Binding-site contacts:
Ligand atom C6 contacts residue GLY240 of chain 2.A at 3.7 Å.
Ligand atom C6 contacts residue GLU173 of chain 2.A at 3.1 Å.
Ligand atom S1 contacts residue LEU238 of chain 2.A at 3.4 Å.
Ligand atom C4 contacts residue GLU173 of chain 2.A at 3.2 Å.
Ligand atom N3A contacts residue LEU99 of chain 2.A at 3.8 Å.
Ligand atom C2 contacts residue ASN22 of chain 2.A at 3.3 Å.
Ligand atom O7 contacts residue GLY240 of chain 2.A at 3.8 Å.
Ligand atom C6A contacts residue POP1 of chain 2.C at 3.5 Å.
Ligand atom N4A contacts residue HIS101 of chain 2.A at 2.9 Å (h-bond).
Ligand atom C7A contacts residue TRP56 of chain 1.A at 3.7 Å (hydrophobic).
Ligand atom C7A contacts residue GLU173 of chain 2.A at 3.6 Å.
Ligand atom O2 contacts residue ALA177 of chain 2.A at 3.5 Å (h-bond).
Ligand atom C7 contacts residue VAL239 of chain 2.A at 3.7 Å (hydrophobic).
Ligand atom O3 contacts residue GLY241 of chain 2.A at 3.3 Å (h-bond).
Ligand atom S1 contacts residue ASN22 of chain 2.A at 3.0 Å (h-bond).
Ligand atom N1A contacts residue SER102 of chain 2.A at 3.7 Å.
Ligand atom C2A contacts residue SER102 of chain 2.A at 3.6 Å.
Ligand atom N3 contacts residue GLU173 of chain 2.A at 3.4 Å (salt-bridge).
Ligand atom N3A contacts residue HIS101 of chain 2.A at 3.1 Å (h-bond).
Ligand atom C6 contacts residue LEU238 of chain 2.A at 3.6 Å (hydrophobic).
Ligand atom C4A contacts residue HIS101 of chain 2.A at 3.2 Å.
Ligand atom C5 contacts residue GLU173 of chain 2.A at 3.4 Å.
Ligand atom CM2 contacts residue SER102 of chain 2.A at 3.3 Å.
Ligand atom O3 contacts residue GLY240 of chain 2.A at 2.8 Å (h-bond).
Ligand atom C7 contacts residue GLY240 of chain 2.A at 2.9 Å.
Ligand atom O1 contacts residue GLY179 of chain 2.A at 3.7 Å.
Ligand atom CM2 contacts residue GLY100 of chain 2.A at 3.6 Å.
Ligand atom CM2 contacts residue VAL98 of chain 2.A at 3.5 Å (hydrophobic).
Ligand atom C2 contacts residue GLU173 of chain 2.A at 3.7 Å.
Ligand atom N4A contacts residue GLU173 of chain 2.A at 2.6 Å (salt-bridge).
Ligand atom CM4 contacts residue ILE178 of chain 2.A at 2.8 Å (hydrophobic).
Ligand atom N4A contacts residue CYS132 of chain 2.A at 3.7 Å.
Ligand atom O1 contacts residue GLY241 of chain 2.A at 3.0 Å (h-bond).
Ligand atom N1A contacts residue LYS24 of chain 2.A at 3.7 Å.
Ligand atom N3A contacts residue GLY100 of chain 2.A at 3.2 Å (h-bond).
Ligand atom P1 contacts residue GLY241 of chain 2.A at 3.7 Å.
Ligand atom O2 contacts residue GLY179 of chain 2.A at 3.0 Å (h-bond).
Ligand atom O2 contacts residue SER219 of chain 2.A at 2.8 Å (h-bond).
Ligand atom CM4 contacts residue GLU173 of chain 2.A at 2.8 Å.
Ligand atom CM2 contacts residue GLU103 of chain 2.A at 2.7 Å.

Sequence of chain 2.A:
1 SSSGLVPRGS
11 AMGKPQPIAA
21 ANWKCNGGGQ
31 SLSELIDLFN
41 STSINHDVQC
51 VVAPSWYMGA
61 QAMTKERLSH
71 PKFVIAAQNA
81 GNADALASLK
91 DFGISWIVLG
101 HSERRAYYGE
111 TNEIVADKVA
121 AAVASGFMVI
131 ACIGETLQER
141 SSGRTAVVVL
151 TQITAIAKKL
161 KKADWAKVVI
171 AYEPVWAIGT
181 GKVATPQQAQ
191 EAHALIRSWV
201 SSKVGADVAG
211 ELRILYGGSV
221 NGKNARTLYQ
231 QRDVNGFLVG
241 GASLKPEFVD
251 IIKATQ

Sequence of chain 1.A:
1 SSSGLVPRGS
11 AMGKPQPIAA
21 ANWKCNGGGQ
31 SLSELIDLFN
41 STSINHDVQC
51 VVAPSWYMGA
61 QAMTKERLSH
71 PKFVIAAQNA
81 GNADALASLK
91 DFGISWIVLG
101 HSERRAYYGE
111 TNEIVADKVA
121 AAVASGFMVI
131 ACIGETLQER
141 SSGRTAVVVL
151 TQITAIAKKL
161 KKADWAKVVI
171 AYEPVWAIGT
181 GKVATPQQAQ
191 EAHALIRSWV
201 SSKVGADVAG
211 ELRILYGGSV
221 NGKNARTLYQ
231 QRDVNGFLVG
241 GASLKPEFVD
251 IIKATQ

The protein below binds the small molecule below.
Small molecule (SMILES): Cc1ncc(C[n+]2csc(CCOP(=O)(O)O)c2C)c(N)n1